Binding-site contacts:
Ligand atom O3 contacts residue NAG1 of chain 1.R at 3.7 Å.
Ligand atom C5 contacts residue NAG2 of chain 1.R at 4.4 Å.
Ligand atom C7 contacts residue NAG2 of chain 1.R at 4.4 Å.
Ligand atom O5 contacts residue SER357 of chain 1.A at 2.3 Å (h-bond).
Ligand atom C5 contacts residue SER357 of chain 1.A at 3.2 Å.
Ligand atom O4 contacts residue NAG2 of chain 1.R at 4.3 Å.
Ligand atom C4 contacts residue ASN355 of chain 1.A at 4.2 Å.
Ligand atom C8 contacts residue NAG2 of chain 1.R at 4.5 Å.
Ligand atom C3 contacts residue NAG2 of chain 1.R at 4.4 Å.
Ligand atom C5 contacts residue ASN355 of chain 1.A at 3.7 Å.
Ligand atom O5 contacts residue NAG1 of chain 1.R at 4.1 Å.
Ligand atom C8 contacts residue NAG1 of chain 1.WA at 3.1 Å.
Ligand atom C7 contacts residue NAG1 of chain 1.R at 3.8 Å.
Ligand atom O7 contacts residue NAG1 of chain 1.WA at 3.9 Å.
Ligand atom C3 contacts residue NAG1 of chain 1.R at 3.2 Å.
Ligand atom O7 contacts residue NAG1 of chain 1.R at 3.8 Å.
Ligand atom C6 contacts residue NAG1 of chain 1.R at 4.1 Å.
Ligand atom N2 contacts residue NAG1 of chain 1.R at 3.2 Å (h-bond).
Ligand atom O5 contacts residue ASN355 of chain 1.A at 2.4 Å (h-bond).
Ligand atom C1 contacts residue ASN355 of chain 1.A at 1.4 Å.
Ligand atom C6 contacts residue NAG2 of chain 1.R at 3.6 Å.
Ligand atom O6 contacts residue SER357 of chain 1.A at 2.4 Å (h-bond).
Ligand atom C7 contacts residue ASN355 of chain 1.A at 3.5 Å.
Ligand atom O6 contacts residue GLY358 of chain 1.A at 3.8 Å.
Ligand atom O5 contacts residue NAG2 of chain 1.R at 3.8 Å.
Ligand atom C5 contacts residue NAG1 of chain 1.R at 3.8 Å.
Ligand atom N2 contacts residue ASN355 of chain 1.A at 2.8 Å (h-bond).
Ligand atom O3 contacts residue NAG2 of chain 1.R at 3.4 Å (h-bond).
Ligand atom C1 contacts residue NAG1 of chain 1.R at 3.2 Å.
Ligand atom C6 contacts residue SER357 of chain 1.A at 3.2 Å.
Ligand atom C3 contacts residue ASN355 of chain 1.A at 3.7 Å.
Ligand atom O6 contacts residue NAG2 of chain 1.R at 2.9 Å (h-bond).
Ligand atom O6 contacts residue BMA3 of chain 1.R at 3.9 Å.
Ligand atom C2 contacts residue ASN355 of chain 1.A at 2.4 Å.
Ligand atom O4 contacts residue NAG1 of chain 1.R at 2.8 Å (h-bond).
Ligand atom C2 contacts residue NAG1 of chain 1.R at 3.3 Å.
Ligand atom C1 contacts residue SER357 of chain 1.A at 3.2 Å.
Ligand atom O7 contacts residue ASN355 of chain 1.A at 3.8 Å.
Ligand atom C7 contacts residue NAG1 of chain 1.WA at 4.0 Å.
Ligand atom C4 contacts residue NAG1 of chain 1.R at 4.0 Å.

A small-molecule ligand and the protein it binds are described below.
Small molecule (SMILES): CC(=O)N[C@H]1[C@H](O[C@H]2[C@H](O)[C@@H](NC(C)=O)CO[C@@H]2CO)O[C@H](CO)[C@@H](O)[C@@H]1O

Sequence of chain 1.A:
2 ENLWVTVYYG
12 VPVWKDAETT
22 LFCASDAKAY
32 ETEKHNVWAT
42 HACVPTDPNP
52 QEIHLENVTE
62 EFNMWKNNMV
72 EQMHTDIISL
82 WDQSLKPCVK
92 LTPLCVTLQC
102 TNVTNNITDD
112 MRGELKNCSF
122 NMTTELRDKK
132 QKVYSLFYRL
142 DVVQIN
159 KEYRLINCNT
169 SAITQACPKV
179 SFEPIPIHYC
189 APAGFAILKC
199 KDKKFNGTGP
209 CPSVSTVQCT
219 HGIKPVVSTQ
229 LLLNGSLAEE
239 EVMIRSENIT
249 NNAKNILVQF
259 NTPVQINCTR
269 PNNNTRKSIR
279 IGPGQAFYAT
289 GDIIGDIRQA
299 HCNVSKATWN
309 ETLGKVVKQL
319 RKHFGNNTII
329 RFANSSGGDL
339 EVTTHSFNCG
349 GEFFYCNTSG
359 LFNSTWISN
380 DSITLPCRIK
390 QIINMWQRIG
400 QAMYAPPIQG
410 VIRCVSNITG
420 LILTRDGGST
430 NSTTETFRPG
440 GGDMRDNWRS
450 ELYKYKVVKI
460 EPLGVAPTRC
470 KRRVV